Binding-site contacts:
Ligand atom C09 contacts residue ASN42 of chain 1.A at 3.6 Å.
Ligand atom C07 contacts residue MET23 of chain 1.A at 3.9 Å (hydrophobic).
Ligand atom C11 contacts residue SER25 of chain 1.A at 3.5 Å.
Ligand atom C16 contacts residue SER25 of chain 1.A at 4.1 Å.
Ligand atom C11 contacts residue ASN42 of chain 1.A at 3.4 Å.
Ligand atom C08 contacts residue SER25 of chain 1.A at 3.9 Å.
Ligand atom C11 contacts residue ILE48 of chain 1.A at 4.5 Å (hydrophobic).
Ligand atom C11 contacts residue ASN45 of chain 1.A at 3.6 Å.
Ligand atom C12 contacts residue ASN44 of chain 1.A at 3.8 Å.
Ligand atom N13 contacts residue ILE48 of chain 1.A at 4.1 Å.
Ligand atom N14 contacts residue SER25 of chain 1.A at 3.5 Å.
Ligand atom O05 contacts residue THR24 of chain 1.A at 4.0 Å.
Ligand atom C06 contacts residue SER25 of chain 1.A at 4.2 Å.
Ligand atom C02 contacts residue MET23 of chain 1.A at 4.2 Å (hydrophobic).
Ligand atom C10 contacts residue ASN42 of chain 1.A at 3.2 Å.
Ligand atom C16 contacts residue THR24 of chain 1.A at 4.3 Å.
Ligand atom C10 contacts residue SER25 of chain 1.A at 3.6 Å.
Ligand atom C12 contacts residue SER25 of chain 1.A at 4.2 Å.
Ligand atom C08 contacts residue ASN42 of chain 1.A at 3.5 Å.
Ligand atom C06 contacts residue MET23 of chain 1.A at 4.0 Å (hydrophobic).
Ligand atom N13 contacts residue ASN44 of chain 1.A at 3.6 Å.
Ligand atom C08 contacts residue THR24 of chain 1.A at 4.5 Å.
Ligand atom N17 contacts residue MET23 of chain 1.A at 4.0 Å.
Ligand atom N14 contacts residue ASN42 of chain 1.A at 4.2 Å.
Ligand atom C12 contacts residue ILE48 of chain 1.A at 3.8 Å (hydrophobic).
Ligand atom C07 contacts residue SER25 of chain 1.A at 4.4 Å.
Ligand atom O05 contacts residue MET23 of chain 1.A at 3.1 Å.
Ligand atom C15 contacts residue SER25 of chain 1.A at 3.8 Å.
Ligand atom C06 contacts residue THR24 of chain 1.A at 4.1 Å.
Ligand atom N13 contacts residue ASN42 of chain 1.A at 3.8 Å.
Ligand atom N03 contacts residue MET23 of chain 1.A at 3.4 Å.
Ligand atom C12 contacts residue ASN45 of chain 1.A at 3.4 Å.
Ligand atom C09 contacts residue SER25 of chain 1.A at 3.6 Å.
Ligand atom C12 contacts residue ASN42 of chain 1.A at 3.4 Å.
Ligand atom C08 contacts residue ASP39 of chain 1.A at 4.0 Å.
Ligand atom C07 contacts residue THR24 of chain 1.A at 4.1 Å.
Ligand atom C07 contacts residue ASP39 of chain 1.A at 4.3 Å.
Ligand atom C07 contacts residue ASN42 of chain 1.A at 4.5 Å.
Ligand atom N13 contacts residue SER25 of chain 1.A at 4.1 Å.
Ligand atom C04 contacts residue MET23 of chain 1.A at 3.3 Å (hydrophobic).

A small-molecule ligand and the protein it binds are described below.
Small molecule (SMILES): c1cnc(Oc2ccc([C@@H]3CCNN3)cc2)nc1

Sequence of chain 1.A:
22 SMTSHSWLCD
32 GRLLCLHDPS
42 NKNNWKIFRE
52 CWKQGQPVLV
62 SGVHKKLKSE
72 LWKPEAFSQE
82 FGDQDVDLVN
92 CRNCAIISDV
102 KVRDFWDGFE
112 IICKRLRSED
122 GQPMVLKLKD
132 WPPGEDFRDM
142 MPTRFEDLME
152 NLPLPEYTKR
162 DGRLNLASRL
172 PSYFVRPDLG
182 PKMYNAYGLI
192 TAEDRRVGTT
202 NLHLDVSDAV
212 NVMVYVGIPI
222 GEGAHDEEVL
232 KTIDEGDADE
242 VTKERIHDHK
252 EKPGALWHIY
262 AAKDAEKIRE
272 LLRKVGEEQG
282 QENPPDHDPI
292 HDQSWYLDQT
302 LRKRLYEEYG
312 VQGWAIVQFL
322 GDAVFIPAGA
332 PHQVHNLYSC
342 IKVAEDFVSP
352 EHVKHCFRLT